This protein binds this small molecule.
Small molecule (SMILES): CC(=O)N[C@@H]1[C@@H](O)[C@H](O)[C@@H](CO)O[C@H]1O

Binding-site contacts:
Ligand atom C4 contacts residue ASN1490 of chain 1.A at 4.2 Å.
Ligand atom C5 contacts residue ASN1490 of chain 1.A at 3.7 Å.
Ligand atom C3 contacts residue ASN1490 of chain 1.A at 3.8 Å.
Ligand atom C7 contacts residue ASN1490 of chain 1.A at 3.7 Å.
Ligand atom N2 contacts residue ASN1490 of chain 1.A at 3.0 Å (h-bond).
Ligand atom O6 contacts residue ASN1490 of chain 1.A at 3.8 Å.
Ligand atom O5 contacts residue ASN1490 of chain 1.A at 2.4 Å (h-bond).
Ligand atom C6 contacts residue ASN1490 of chain 1.A at 4.4 Å.
Ligand atom C8 contacts residue ASN1490 of chain 1.A at 4.0 Å.
Ligand atom C1 contacts residue ASN1490 of chain 1.A at 1.4 Å.
Ligand atom C2 contacts residue ASN1490 of chain 1.A at 2.5 Å.

Sequence of chain 1.A:
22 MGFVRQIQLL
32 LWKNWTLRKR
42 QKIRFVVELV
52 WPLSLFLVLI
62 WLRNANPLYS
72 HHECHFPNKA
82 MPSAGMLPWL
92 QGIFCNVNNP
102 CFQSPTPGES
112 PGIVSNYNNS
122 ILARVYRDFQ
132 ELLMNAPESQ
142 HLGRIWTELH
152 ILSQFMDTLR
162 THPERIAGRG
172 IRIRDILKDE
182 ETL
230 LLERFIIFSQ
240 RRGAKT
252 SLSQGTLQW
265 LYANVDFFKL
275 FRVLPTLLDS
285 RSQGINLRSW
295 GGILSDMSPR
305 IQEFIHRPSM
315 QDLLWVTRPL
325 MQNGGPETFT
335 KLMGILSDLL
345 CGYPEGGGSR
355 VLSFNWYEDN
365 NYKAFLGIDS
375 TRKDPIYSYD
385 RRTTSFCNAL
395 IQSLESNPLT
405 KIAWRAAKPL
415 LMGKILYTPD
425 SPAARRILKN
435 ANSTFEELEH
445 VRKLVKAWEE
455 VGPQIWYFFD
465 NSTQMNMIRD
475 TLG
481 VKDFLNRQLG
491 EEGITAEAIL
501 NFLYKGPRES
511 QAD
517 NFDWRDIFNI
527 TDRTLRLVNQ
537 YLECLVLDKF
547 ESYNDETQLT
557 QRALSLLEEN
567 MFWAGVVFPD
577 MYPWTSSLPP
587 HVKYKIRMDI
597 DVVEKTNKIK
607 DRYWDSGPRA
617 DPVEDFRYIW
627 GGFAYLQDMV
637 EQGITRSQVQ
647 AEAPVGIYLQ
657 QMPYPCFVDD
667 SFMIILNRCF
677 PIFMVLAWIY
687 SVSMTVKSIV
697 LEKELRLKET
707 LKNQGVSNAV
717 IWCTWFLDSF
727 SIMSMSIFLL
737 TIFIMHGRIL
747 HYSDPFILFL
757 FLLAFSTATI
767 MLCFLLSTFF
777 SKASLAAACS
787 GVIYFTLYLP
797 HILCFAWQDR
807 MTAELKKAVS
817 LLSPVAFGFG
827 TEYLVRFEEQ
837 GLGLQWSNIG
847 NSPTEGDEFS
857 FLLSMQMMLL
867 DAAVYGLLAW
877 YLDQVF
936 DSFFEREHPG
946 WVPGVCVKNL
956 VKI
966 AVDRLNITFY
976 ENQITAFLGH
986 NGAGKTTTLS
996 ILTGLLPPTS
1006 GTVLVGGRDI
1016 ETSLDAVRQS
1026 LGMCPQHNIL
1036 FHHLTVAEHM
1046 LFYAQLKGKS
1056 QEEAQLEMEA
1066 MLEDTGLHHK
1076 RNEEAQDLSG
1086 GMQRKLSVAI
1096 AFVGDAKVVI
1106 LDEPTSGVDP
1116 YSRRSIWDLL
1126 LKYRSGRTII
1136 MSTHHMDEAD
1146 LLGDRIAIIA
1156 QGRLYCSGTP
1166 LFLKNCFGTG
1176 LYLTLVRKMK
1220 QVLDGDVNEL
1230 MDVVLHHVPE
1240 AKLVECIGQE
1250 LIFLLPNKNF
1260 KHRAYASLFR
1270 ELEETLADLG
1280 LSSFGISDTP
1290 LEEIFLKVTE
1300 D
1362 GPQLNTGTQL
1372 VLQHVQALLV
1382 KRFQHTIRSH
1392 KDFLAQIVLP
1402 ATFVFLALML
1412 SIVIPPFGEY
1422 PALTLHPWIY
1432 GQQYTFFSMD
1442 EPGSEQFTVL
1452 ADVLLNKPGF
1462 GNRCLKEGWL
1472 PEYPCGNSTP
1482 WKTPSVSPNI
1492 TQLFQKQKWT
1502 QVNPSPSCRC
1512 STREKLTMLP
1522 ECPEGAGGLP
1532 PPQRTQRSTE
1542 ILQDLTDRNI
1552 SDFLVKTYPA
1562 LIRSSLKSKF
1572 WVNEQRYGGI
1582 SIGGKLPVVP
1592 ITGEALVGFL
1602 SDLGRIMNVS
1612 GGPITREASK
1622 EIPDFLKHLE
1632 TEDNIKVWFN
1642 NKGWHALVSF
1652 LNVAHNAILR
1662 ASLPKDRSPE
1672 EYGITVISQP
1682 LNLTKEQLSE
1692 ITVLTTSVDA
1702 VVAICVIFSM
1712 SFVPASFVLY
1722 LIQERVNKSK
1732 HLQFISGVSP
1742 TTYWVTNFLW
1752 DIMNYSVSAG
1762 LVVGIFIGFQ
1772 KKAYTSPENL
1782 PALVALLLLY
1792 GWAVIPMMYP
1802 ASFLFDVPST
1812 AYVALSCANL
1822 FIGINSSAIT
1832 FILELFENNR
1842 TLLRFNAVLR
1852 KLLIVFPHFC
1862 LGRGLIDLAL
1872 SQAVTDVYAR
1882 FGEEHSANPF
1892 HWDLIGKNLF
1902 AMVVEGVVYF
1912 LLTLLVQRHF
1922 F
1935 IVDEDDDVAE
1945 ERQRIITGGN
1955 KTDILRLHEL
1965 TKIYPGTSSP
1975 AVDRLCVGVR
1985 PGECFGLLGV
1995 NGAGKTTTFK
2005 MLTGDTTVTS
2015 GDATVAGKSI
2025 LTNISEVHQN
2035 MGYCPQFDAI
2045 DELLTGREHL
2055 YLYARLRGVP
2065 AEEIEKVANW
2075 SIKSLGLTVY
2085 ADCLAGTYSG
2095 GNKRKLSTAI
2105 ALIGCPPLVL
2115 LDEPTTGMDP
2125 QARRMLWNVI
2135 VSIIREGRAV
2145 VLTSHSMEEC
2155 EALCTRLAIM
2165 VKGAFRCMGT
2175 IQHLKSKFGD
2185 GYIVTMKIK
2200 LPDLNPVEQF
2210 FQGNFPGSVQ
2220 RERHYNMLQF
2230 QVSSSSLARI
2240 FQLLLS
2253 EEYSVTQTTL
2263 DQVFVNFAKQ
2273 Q